Binding-site contacts:
Ligand atom O7 contacts residue ASN23 of chain 3.A at 4.4 Å.
Ligand atom C8 contacts residue ASN23 of chain 3.A at 4.2 Å.
Ligand atom C7 contacts residue ASN23 of chain 3.A at 3.6 Å.
Ligand atom C3 contacts residue ASN23 of chain 3.A at 3.9 Å.
Ligand atom N2 contacts residue ASN23 of chain 3.A at 2.8 Å (h-bond).
Ligand atom O5 contacts residue ASN23 of chain 3.A at 2.5 Å (h-bond).
Ligand atom C1 contacts residue ASN23 of chain 3.A at 1.5 Å.
Ligand atom C4 contacts residue ASN23 of chain 3.A at 4.3 Å.
Ligand atom C2 contacts residue GLN15 of chain 3.A at 4.0 Å.
Ligand atom C1 contacts residue GLN15 of chain 3.A at 4.2 Å.
Ligand atom C5 contacts residue ASN23 of chain 3.A at 3.7 Å.
Ligand atom O7 contacts residue GLN15 of chain 3.A at 3.8 Å.
Ligand atom C8 contacts residue GLN15 of chain 3.A at 3.1 Å.
Ligand atom C7 contacts residue GLN15 of chain 3.A at 3.5 Å.
Ligand atom N2 contacts residue GLN15 of chain 3.A at 3.9 Å.
Ligand atom C2 contacts residue ASN23 of chain 3.A at 2.5 Å.

Sequence of chain 3.A:
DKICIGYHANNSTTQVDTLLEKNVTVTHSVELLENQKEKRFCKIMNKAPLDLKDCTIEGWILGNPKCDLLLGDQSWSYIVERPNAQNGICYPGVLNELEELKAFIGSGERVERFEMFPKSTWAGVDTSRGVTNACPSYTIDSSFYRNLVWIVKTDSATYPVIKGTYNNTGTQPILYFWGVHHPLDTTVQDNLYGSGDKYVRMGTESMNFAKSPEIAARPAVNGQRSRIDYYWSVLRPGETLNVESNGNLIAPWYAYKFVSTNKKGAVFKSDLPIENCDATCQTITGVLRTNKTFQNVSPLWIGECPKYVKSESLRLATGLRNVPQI

A small-molecule ligand and the protein it binds are described below.
Small molecule (SMILES): CC(=O)N[C@@H]1[C@@H](O)[C@H](O)[C@@H](CO)O[C@H]1O